The protein below binds the small molecule below.
Small molecule (SMILES): Nc1nc2c(ncn2[C@@H]2O[C@H](CO[P](=O)(O)C[P](=O)(O)OP(=O)(O)O)[C@@H](O)[C@H]2O)c(=O)[nH]1

Sequence of chain 19.B:
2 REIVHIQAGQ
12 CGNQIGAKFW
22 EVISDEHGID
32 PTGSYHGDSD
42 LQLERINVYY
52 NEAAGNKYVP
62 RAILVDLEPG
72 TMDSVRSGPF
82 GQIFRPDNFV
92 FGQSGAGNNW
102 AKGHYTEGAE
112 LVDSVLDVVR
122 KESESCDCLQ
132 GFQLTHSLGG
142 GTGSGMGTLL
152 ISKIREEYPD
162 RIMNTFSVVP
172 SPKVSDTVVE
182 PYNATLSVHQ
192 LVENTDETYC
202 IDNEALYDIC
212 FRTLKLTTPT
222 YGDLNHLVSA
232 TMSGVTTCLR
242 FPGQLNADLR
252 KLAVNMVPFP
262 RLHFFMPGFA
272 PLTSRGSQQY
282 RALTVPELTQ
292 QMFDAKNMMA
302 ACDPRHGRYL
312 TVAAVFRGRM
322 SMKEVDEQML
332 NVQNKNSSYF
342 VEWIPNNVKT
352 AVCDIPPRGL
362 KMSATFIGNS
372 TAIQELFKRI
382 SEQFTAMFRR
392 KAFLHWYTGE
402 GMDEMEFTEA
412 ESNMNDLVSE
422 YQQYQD

Binding-site contacts:
Ligand atom O6 contacts residue GLN15 of chain 19.B at 2.5 Å (h-bond).
Ligand atom O3' contacts residue GLU181 of chain 19.B at 3.3 Å (salt-bridge).
Ligand atom O2B contacts residue THR143 of chain 19.B at 2.7 Å (h-bond).
Ligand atom O3B contacts residue GLY142 of chain 19.B at 3.5 Å (h-bond).
Ligand atom O2G contacts residue ASN99 of chain 19.B at 2.9 Å (h-bond).
Ligand atom O1B contacts residue MG1 of chain 19.F at 2.4 Å.
Ligand atom PB contacts residue GLY10 of chain 19.B at 3.9 Å.
Ligand atom PG contacts residue GLY142 of chain 19.B at 3.9 Å.
Ligand atom N3 contacts residue ASN204 of chain 19.B at 3.0 Å (h-bond).
Ligand atom N2 contacts residue ASN204 of chain 19.B at 2.6 Å (h-bond).
Ligand atom O1A contacts residue GLN11 of chain 19.B at 3.1 Å.
Ligand atom O1B contacts residue GLN11 of chain 19.B at 3.2 Å (h-bond).
Ligand atom PG contacts residue MG1 of chain 19.F at 3.5 Å.
Ligand atom C4' contacts residue SER138 of chain 19.B at 3.2 Å.
Ligand atom O2B contacts residue GLY10 of chain 19.B at 3.2 Å.
Ligand atom O2A contacts residue CYS12 of chain 19.B at 3.3 Å (h-bond).
Ligand atom C6 contacts residue ASN226 of chain 19.B at 3.3 Å.
Ligand atom N1 contacts residue TYR222 of chain 19.B at 3.2 Å.
Ligand atom O3B contacts residue MG1 of chain 19.F at 3.8 Å.
Ligand atom N2 contacts residue ASN226 of chain 19.B at 2.9 Å (h-bond).
Ligand atom C6 contacts residue TYR222 of chain 19.B at 3.7 Å (hydrophobic).
Ligand atom C2 contacts residue ASN204 of chain 19.B at 3.4 Å.
Ligand atom O6 contacts residue TYR222 of chain 19.B at 3.8 Å.
Ligand atom N3 contacts residue VAL169 of chain 19.B at 3.8 Å.
Ligand atom O2B contacts residue GLY144 of chain 19.B at 2.7 Å (h-bond).
Ligand atom O6 contacts residue ASN226 of chain 19.B at 3.1 Å (h-bond).
Ligand atom O2G contacts residue GLY142 of chain 19.B at 3.0 Å (h-bond).
Ligand atom O3B contacts residue THR143 of chain 19.B at 3.1 Å (h-bond).
Ligand atom N1 contacts residue ASN226 of chain 19.B at 2.7 Å (h-bond).
Ligand atom O2A contacts residue GLN11 of chain 19.B at 3.5 Å (h-bond).
Ligand atom O3G contacts residue MG1 of chain 19.F at 2.5 Å.
Ligand atom C2 contacts residue ASN226 of chain 19.B at 3.6 Å.
Ligand atom O1G contacts residue THR143 of chain 19.B at 3.4 Å.
Ligand atom O1B contacts residue GLY10 of chain 19.B at 3.7 Å.
Ligand atom PB contacts residue THR143 of chain 19.B at 3.3 Å.
Ligand atom C2 contacts residue TYR222 of chain 19.B at 3.5 Å (hydrophobic).
Ligand atom C6 contacts residue GLN15 of chain 19.B at 3.6 Å.
Ligand atom O1G contacts residue ALA97 of chain 19.B at 3.0 Å (h-bond).
Ligand atom O4' contacts residue SER138 of chain 19.B at 3.3 Å (h-bond).
Ligand atom PB contacts residue MG1 of chain 19.F at 3.7 Å.